Binding-site contacts:
Ligand atom O4 contacts residue VAL414 of chain 1.M at 3.9 Å.
Ligand atom C6 contacts residue NAG1 of chain 1.HB at 4.0 Å.
Ligand atom C3 contacts residue VAL414 of chain 1.M at 3.8 Å (hydrophobic).
Ligand atom C1 contacts residue ASN232 of chain 1.M at 1.4 Å.
Ligand atom O7 contacts residue VAL414 of chain 1.M at 4.2 Å.
Ligand atom O5 contacts residue ASN232 of chain 1.M at 2.4 Å (h-bond).
Ligand atom C4 contacts residue ASN232 of chain 1.M at 4.2 Å.
Ligand atom C5 contacts residue VAL414 of chain 1.M at 3.5 Å (hydrophobic).
Ligand atom C2 contacts residue ASN232 of chain 1.M at 2.4 Å.
Ligand atom C5 contacts residue NAG1 of chain 1.HB at 4.0 Å.
Ligand atom C8 contacts residue LEU231 of chain 1.M at 3.7 Å (hydrophobic).
Ligand atom C8 contacts residue ASN346 of chain 1.M at 3.7 Å.
Ligand atom O7 contacts residue ASN346 of chain 1.M at 3.8 Å.
Ligand atom C7 contacts residue ASN232 of chain 1.M at 3.7 Å.
Ligand atom O3 contacts residue SER415 of chain 1.M at 4.2 Å.
Ligand atom C1 contacts residue VAL414 of chain 1.M at 4.2 Å (hydrophobic).
Ligand atom O7 contacts residue ASN232 of chain 1.M at 4.1 Å.
Ligand atom O5 contacts residue NAG1 of chain 1.HB at 3.5 Å.
Ligand atom C7 contacts residue SER415 of chain 1.M at 3.9 Å.
Ligand atom C3 contacts residue ASN232 of chain 1.M at 3.8 Å.
Ligand atom C3 contacts residue SER415 of chain 1.M at 3.6 Å.
Ligand atom C5 contacts residue ASN232 of chain 1.M at 3.7 Å.
Ligand atom N2 contacts residue ASN232 of chain 1.M at 2.9 Å (h-bond).
Ligand atom O3 contacts residue CYS413 of chain 1.M at 4.2 Å.
Ligand atom C8 contacts residue SER415 of chain 1.M at 4.0 Å.
Ligand atom C5 contacts residue GLU181 of chain 1.M at 3.5 Å.
Ligand atom N2 contacts residue SER415 of chain 1.M at 3.0 Å (h-bond).
Ligand atom O5 contacts residue VAL414 of chain 1.M at 4.3 Å.
Ligand atom O3 contacts residue CYS347 of chain 1.M at 4.0 Å.
Ligand atom C4 contacts residue VAL414 of chain 1.M at 3.9 Å (hydrophobic).
Ligand atom O7 contacts residue PRO182 of chain 1.M at 3.6 Å.
Ligand atom C1 contacts residue NAG1 of chain 1.HB at 4.1 Å.
Ligand atom O6 contacts residue GLY348 of chain 1.M at 3.1 Å (h-bond).
Ligand atom O5 contacts residue GLU181 of chain 1.M at 4.2 Å.
Ligand atom C1 contacts residue SER415 of chain 1.M at 3.9 Å.
Ligand atom C8 contacts residue VAL224 of chain 1.M at 4.0 Å (hydrophobic).
Ligand atom O6 contacts residue CYS347 of chain 1.M at 4.2 Å.
Ligand atom C2 contacts residue SER415 of chain 1.M at 3.6 Å.
Ligand atom C6 contacts residue GLU181 of chain 1.M at 4.0 Å.
Ligand atom C7 contacts residue ASN346 of chain 1.M at 4.0 Å.

Sequence of chain 1.M:
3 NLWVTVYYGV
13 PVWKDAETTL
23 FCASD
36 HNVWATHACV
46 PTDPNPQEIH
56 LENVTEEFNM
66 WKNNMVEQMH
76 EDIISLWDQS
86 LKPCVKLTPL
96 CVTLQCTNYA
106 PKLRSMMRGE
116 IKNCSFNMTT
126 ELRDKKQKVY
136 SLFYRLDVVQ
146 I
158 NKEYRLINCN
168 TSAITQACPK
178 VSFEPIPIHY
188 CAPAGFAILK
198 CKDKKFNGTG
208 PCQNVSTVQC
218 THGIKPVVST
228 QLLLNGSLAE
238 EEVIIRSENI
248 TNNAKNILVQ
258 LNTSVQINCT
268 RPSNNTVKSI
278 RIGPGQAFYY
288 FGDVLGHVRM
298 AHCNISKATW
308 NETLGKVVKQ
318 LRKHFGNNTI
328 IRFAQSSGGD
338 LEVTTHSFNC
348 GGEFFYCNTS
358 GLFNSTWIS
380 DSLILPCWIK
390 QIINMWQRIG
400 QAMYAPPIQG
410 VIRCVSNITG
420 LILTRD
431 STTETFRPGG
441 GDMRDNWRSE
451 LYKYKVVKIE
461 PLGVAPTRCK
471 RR

The protein below binds the small molecule below.
Small molecule (SMILES): CC(=O)N[C@H]1[C@H](O[C@H]2[C@H](O)[C@@H](NC(C)=O)CO[C@@H]2CO)O[C@H](CO)[C@@H](O[C@@H]2O[C@H](CO)[C@@H](O)[C@H](O)[C@@H]2O)[C@@H]1O